Sequence of chain 1.C:
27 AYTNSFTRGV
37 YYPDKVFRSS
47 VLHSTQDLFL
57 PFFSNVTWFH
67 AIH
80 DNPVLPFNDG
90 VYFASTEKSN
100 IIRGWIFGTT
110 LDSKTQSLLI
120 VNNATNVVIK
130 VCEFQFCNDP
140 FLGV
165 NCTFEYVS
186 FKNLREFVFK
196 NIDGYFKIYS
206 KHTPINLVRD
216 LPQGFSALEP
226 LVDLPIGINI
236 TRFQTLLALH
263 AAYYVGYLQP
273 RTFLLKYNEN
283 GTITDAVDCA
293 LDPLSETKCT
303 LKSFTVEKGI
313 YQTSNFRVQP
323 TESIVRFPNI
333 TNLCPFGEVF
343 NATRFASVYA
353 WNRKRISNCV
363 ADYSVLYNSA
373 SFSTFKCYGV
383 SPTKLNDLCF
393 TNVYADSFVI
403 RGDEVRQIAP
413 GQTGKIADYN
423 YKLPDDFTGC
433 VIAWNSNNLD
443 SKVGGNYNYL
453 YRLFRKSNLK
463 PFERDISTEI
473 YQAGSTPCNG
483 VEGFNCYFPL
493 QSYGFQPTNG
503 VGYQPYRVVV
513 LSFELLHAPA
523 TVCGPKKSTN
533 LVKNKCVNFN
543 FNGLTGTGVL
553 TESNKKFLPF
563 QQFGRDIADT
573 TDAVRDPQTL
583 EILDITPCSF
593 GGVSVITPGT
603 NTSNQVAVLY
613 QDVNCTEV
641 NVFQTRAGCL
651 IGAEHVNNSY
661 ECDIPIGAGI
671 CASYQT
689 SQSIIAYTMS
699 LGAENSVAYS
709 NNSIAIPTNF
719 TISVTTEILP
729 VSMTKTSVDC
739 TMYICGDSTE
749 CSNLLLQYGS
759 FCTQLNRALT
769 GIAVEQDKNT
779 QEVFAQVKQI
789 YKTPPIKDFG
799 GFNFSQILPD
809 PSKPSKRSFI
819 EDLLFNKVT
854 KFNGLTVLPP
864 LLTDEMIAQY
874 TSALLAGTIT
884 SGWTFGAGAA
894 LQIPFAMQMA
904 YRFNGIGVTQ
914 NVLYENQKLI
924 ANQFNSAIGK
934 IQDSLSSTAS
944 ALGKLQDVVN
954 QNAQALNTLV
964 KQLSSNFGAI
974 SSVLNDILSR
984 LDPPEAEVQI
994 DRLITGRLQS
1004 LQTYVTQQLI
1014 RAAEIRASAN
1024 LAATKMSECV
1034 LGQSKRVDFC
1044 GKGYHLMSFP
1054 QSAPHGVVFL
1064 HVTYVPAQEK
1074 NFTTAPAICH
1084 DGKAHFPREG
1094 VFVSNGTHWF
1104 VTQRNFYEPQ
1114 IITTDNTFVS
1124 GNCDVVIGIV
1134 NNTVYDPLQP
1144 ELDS

Binding-site contacts:
Ligand atom C6 contacts residue GLN580 of chain 1.C at 3.7 Å.
Ligand atom C5 contacts residue GLN580 of chain 1.C at 3.5 Å.
Ligand atom O5 contacts residue ASN331 of chain 1.C at 2.3 Å (h-bond).
Ligand atom C8 contacts residue ILE332 of chain 1.C at 3.8 Å (hydrophobic).
Ligand atom C4 contacts residue ASN331 of chain 1.C at 4.2 Å.
Ligand atom C3 contacts residue ASN331 of chain 1.C at 3.8 Å.
Ligand atom C2 contacts residue ASN331 of chain 1.C at 2.5 Å.
Ligand atom O5 contacts residue GLN580 of chain 1.C at 3.5 Å (h-bond).
Ligand atom N2 contacts residue ASN331 of chain 1.C at 3.0 Å (h-bond).
Ligand atom C5 contacts residue ASN331 of chain 1.C at 3.6 Å.
Ligand atom C1 contacts residue GLN580 of chain 1.C at 4.0 Å.
Ligand atom C7 contacts residue ASN331 of chain 1.C at 4.1 Å.
Ligand atom C1 contacts residue ASN331 of chain 1.C at 1.4 Å.

The protein below binds the small molecule below.
Small molecule (SMILES): CC(=O)N[C@@H]1[C@@H](O)[C@H](O)[C@@H](CO)O[C@H]1O